Sequence of chain 1.A:
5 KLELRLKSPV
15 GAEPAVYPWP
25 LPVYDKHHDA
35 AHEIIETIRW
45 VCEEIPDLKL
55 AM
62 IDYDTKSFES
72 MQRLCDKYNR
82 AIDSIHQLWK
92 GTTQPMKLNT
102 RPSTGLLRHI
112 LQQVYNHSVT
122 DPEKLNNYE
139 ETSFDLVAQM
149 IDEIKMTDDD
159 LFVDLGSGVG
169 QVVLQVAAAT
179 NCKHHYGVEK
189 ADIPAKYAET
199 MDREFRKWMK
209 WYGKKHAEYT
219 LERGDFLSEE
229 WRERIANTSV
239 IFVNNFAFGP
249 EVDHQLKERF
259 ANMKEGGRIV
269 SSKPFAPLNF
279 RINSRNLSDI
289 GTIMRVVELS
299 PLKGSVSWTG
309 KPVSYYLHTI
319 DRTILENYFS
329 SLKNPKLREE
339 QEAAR

This small molecule binds to this protein.
Small molecule (SMILES): CC(C)(C)c1ccc(NC(=O)NCCCNC[C@H]2O[C@@H](n3cc(Br)c4c(N)ncnc43)[C@H](O)[C@@H]2O)cc1

Binding-site contacts:
Ligand atom NAW contacts residue VAL170 of chain 1.A at 3.4 Å.
Ligand atom CBI contacts residue GLU187 of chain 1.A at 3.3 Å.
Ligand atom C2 contacts residue LYS188 of chain 1.A at 3.3 Å.
Ligand atom NAD contacts residue ASP223 of chain 1.A at 3.1 Å (salt-bridge).
Ligand atom NAV contacts residue ASP162 of chain 1.A at 3.2 Å (salt-bridge).
Ligand atom NAU contacts residue GLY164 of chain 1.A at 2.6 Å (h-bond).
Ligand atom CBI contacts residue GLY164 of chain 1.A at 3.7 Å.
Ligand atom CAB contacts residue SER270 of chain 1.A at 3.8 Å.
Ligand atom CBH contacts residue GLY164 of chain 1.A at 3.4 Å.
Ligand atom OAG contacts residue GLU187 of chain 1.A at 2.7 Å (salt-bridge).
Ligand atom OAX contacts residue GLY164 of chain 1.A at 3.3 Å.
Ligand atom CAP contacts residue GLY164 of chain 1.A at 3.5 Å.
Ligand atom N1 contacts residue ASP223 of chain 1.A at 3.4 Å (salt-bridge).
Ligand atom C5 contacts residue PHE224 of chain 1.A at 3.3 Å (hydrophobic).
Ligand atom C6 contacts residue PHE224 of chain 1.A at 3.2 Å (hydrophobic).
Ligand atom OAE contacts residue ASN242 of chain 1.A at 3.1 Å (h-bond).
Ligand atom CAK contacts residue ASP162 of chain 1.A at 3.7 Å.
Ligand atom CAJ contacts residue ASN242 of chain 1.A at 3.7 Å.
Ligand atom CAQ contacts residue SER165 of chain 1.A at 3.7 Å.
Ligand atom CBH contacts residue GLU187 of chain 1.A at 3.4 Å.
Ligand atom NAD contacts residue PHE224 of chain 1.A at 3.4 Å.
Ligand atom CBG contacts residue GLU187 of chain 1.A at 3.6 Å.
Ligand atom C2 contacts residue GLY222 of chain 1.A at 3.3 Å.
Ligand atom CAY contacts residue VAL170 of chain 1.A at 3.5 Å (hydrophobic).
Ligand atom N3 contacts residue LYS188 of chain 1.A at 3.2 Å (salt-bridge).
Ligand atom CAC contacts residue MET148 of chain 1.A at 3.8 Å (hydrophobic).
Ligand atom C2 contacts residue PHE224 of chain 1.A at 3.5 Å (hydrophobic).
Ligand atom CAR contacts residue GLY164 of chain 1.A at 3.6 Å.
Ligand atom CAK contacts residue PHE240 of chain 1.A at 3.7 Å (hydrophobic).
Ligand atom N3 contacts residue GLU187 of chain 1.A at 3.7 Å.
Ligand atom OAF contacts residue GLU187 of chain 1.A at 2.4 Å (salt-bridge).
Ligand atom CAB contacts residue SER269 of chain 1.A at 3.4 Å.
Ligand atom CBF contacts residue GLU187 of chain 1.A at 3.3 Å.
Ligand atom C4 contacts residue PHE224 of chain 1.A at 3.6 Å (hydrophobic).
Ligand atom CAC contacts residue VAL268 of chain 1.A at 3.8 Å (hydrophobic).
Ligand atom NAW contacts residue ASP162 of chain 1.A at 3.2 Å (salt-bridge).
Ligand atom N3 contacts residue GLY164 of chain 1.A at 3.7 Å.
Ligand atom C4 contacts residue LYS188 of chain 1.A at 3.8 Å.
Ligand atom C6 contacts residue ASP223 of chain 1.A at 3.6 Å.
Ligand atom N1 contacts residue PHE224 of chain 1.A at 3.3 Å.